Sequence of chain 1.A:
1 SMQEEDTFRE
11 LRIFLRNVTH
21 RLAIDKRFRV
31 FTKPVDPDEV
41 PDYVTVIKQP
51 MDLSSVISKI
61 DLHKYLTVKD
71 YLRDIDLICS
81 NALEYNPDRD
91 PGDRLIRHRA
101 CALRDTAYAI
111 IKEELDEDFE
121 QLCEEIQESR

Binding-site contacts:
Ligand atom OAE contacts residue ALA82 of chain 1.A at 3.8 Å.
Ligand atom CAP contacts residue TYR85 of chain 1.A at 3.8 Å (hydrophobic).
Ligand atom CAA contacts residue VAL35 of chain 1.A at 3.7 Å (hydrophobic).
Ligand atom CB contacts residue ASP93 of chain 1.A at 3.4 Å.
Ligand atom N contacts residue ASN86 of chain 1.A at 2.9 Å (h-bond).
Ligand atom NAD contacts residue TYR85 of chain 1.A at 3.3 Å (h-bond).
Ligand atom CAO contacts residue ILE96 of chain 1.A at 4.3 Å (hydrophobic).
Ligand atom CAM contacts residue TYR43 of chain 1.A at 4.3 Å (hydrophobic).
Ligand atom CAL contacts residue ASN86 of chain 1.A at 3.5 Å.
Ligand atom CAL contacts residue ASP93 of chain 1.A at 3.6 Å.
Ligand atom CB contacts residue ASN86 of chain 1.A at 3.8 Å.
Ligand atom CAP contacts residue ASN86 of chain 1.A at 3.6 Å.
Ligand atom NAD contacts residue ASN86 of chain 1.A at 3.6 Å.
Ligand atom CB contacts residue GLY92 of chain 1.A at 3.4 Å.
Ligand atom C contacts residue ASN86 of chain 1.A at 3.8 Å.
Ligand atom CAG contacts residue VAL35 of chain 1.A at 4.2 Å (hydrophobic).
Ligand atom N contacts residue ASP93 of chain 1.A at 2.8 Å (salt-bridge).
Ligand atom NAI contacts residue TYR85 of chain 1.A at 3.8 Å.
Ligand atom CA contacts residue ASP93 of chain 1.A at 3.7 Å.
Ligand atom NAD contacts residue ASP93 of chain 1.A at 3.6 Å.
Ligand atom CAA contacts residue PHE31 of chain 1.A at 4.3 Å (hydrophobic).
Ligand atom CAL contacts residue TYR85 of chain 1.A at 3.6 Å (hydrophobic).
Ligand atom OAE contacts residue TYR85 of chain 1.A at 4.0 Å.
Ligand atom NAI contacts residue ILE96 of chain 1.A at 4.2 Å.
Ligand atom CAO contacts residue ASN86 of chain 1.A at 4.0 Å.
Ligand atom CAM contacts residue ILE96 of chain 1.A at 4.3 Å (hydrophobic).
Ligand atom CAA contacts residue VAL30 of chain 1.A at 3.9 Å (hydrophobic).
Ligand atom N contacts residue TYR85 of chain 1.A at 4.4 Å.
Ligand atom CA contacts residue ASN86 of chain 1.A at 3.7 Å.
Ligand atom NAH contacts residue TYR85 of chain 1.A at 3.5 Å.
Ligand atom OAE contacts residue TYR43 of chain 1.A at 4.1 Å.
Ligand atom NAH contacts residue ILE96 of chain 1.A at 4.0 Å.
Ligand atom CAP contacts residue ILE96 of chain 1.A at 4.3 Å (hydrophobic).
Ligand atom OAE contacts residue ASN86 of chain 1.A at 3.3 Å (h-bond).
Ligand atom NAC contacts residue TYR85 of chain 1.A at 3.2 Å (h-bond).
Ligand atom OAE contacts residue ILE96 of chain 1.A at 4.0 Å.
Ligand atom NAI contacts residue ASN86 of chain 1.A at 2.9 Å (h-bond).
Ligand atom NAH contacts residue ASN86 of chain 1.A at 3.1 Å (h-bond).
Ligand atom CAM contacts residue ASN86 of chain 1.A at 4.1 Å.
Ligand atom CAO contacts residue TYR85 of chain 1.A at 4.2 Å (hydrophobic).

The small molecule below binds the protein below.
Small molecule (SMILES): [H]/N=C(/N)N[C@H](C)C(=O)NC1NC(C(C)=O)CS1